Sequence of chain 1.C:
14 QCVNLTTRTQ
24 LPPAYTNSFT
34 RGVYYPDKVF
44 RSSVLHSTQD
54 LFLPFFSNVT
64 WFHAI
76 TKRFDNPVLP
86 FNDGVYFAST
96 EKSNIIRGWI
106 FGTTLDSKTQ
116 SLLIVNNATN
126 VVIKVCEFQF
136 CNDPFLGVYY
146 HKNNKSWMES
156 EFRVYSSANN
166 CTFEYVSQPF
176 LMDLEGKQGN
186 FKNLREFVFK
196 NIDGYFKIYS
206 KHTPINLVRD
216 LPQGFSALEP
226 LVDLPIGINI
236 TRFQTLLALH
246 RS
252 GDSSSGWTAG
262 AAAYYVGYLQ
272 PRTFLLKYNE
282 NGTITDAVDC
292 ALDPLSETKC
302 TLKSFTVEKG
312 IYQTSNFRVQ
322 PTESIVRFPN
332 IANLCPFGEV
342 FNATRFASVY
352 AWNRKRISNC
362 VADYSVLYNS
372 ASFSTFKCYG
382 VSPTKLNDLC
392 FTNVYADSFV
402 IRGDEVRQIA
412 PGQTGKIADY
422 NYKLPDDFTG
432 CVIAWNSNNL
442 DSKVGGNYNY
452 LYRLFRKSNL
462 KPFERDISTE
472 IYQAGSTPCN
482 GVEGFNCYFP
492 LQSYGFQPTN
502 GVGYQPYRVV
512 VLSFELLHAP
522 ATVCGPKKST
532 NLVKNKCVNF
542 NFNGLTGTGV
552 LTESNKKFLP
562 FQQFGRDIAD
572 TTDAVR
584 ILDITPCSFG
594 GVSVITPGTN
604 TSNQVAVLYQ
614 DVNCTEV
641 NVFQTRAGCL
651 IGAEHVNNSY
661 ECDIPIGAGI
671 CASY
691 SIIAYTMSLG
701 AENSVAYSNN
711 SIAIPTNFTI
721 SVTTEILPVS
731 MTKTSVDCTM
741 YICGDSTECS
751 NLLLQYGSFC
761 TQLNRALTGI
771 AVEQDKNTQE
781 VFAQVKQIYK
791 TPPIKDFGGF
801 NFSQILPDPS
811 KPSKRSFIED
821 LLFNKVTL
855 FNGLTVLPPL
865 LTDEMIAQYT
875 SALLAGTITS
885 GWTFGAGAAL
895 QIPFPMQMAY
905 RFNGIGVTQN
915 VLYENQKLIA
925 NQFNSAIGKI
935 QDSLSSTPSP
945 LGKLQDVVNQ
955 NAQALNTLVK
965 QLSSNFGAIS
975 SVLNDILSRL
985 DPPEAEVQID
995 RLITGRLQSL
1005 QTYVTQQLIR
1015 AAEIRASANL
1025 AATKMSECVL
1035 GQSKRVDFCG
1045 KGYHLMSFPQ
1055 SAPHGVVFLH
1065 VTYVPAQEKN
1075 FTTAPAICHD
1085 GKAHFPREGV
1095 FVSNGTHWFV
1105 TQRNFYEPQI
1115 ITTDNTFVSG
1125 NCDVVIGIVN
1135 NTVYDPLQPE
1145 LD

The protein below binds the small molecule below.
Small molecule (SMILES): CC(=O)N[C@@H]1[C@@H](O)[C@H](O)[C@@H](CO)O[C@H]1O

Binding-site contacts:
Ligand atom C3 contacts residue ASN149 of chain 1.C at 4.0 Å.
Ligand atom O6 contacts residue MET153 of chain 1.C at 3.4 Å.
Ligand atom C6 contacts residue SER151 of chain 1.C at 3.3 Å.
Ligand atom N2 contacts residue ASN149 of chain 1.C at 3.2 Å (h-bond).
Ligand atom C5 contacts residue ASN149 of chain 1.C at 3.6 Å.
Ligand atom O5 contacts residue ASN149 of chain 1.C at 2.4 Å (h-bond).
Ligand atom O7 contacts residue ASN148 of chain 1.C at 2.7 Å (h-bond).
Ligand atom C7 contacts residue ASN149 of chain 1.C at 4.3 Å.
Ligand atom C2 contacts residue ASN148 of chain 1.C at 4.4 Å.
Ligand atom C6 contacts residue MET153 of chain 1.C at 3.7 Å (hydrophobic).
Ligand atom O6 contacts residue SER151 of chain 1.C at 2.6 Å (h-bond).
Ligand atom C1 contacts residue ASN149 of chain 1.C at 1.5 Å.
Ligand atom C4 contacts residue ASN149 of chain 1.C at 4.3 Å.
Ligand atom C7 contacts residue ASN148 of chain 1.C at 3.8 Å.
Ligand atom C6 contacts residue HIS146 of chain 1.C at 3.8 Å.
Ligand atom C5 contacts residue SER151 of chain 1.C at 4.4 Å.
Ligand atom O5 contacts residue SER151 of chain 1.C at 3.8 Å.
Ligand atom C2 contacts residue ASN149 of chain 1.C at 2.7 Å.